Sequence of chain 1.A:
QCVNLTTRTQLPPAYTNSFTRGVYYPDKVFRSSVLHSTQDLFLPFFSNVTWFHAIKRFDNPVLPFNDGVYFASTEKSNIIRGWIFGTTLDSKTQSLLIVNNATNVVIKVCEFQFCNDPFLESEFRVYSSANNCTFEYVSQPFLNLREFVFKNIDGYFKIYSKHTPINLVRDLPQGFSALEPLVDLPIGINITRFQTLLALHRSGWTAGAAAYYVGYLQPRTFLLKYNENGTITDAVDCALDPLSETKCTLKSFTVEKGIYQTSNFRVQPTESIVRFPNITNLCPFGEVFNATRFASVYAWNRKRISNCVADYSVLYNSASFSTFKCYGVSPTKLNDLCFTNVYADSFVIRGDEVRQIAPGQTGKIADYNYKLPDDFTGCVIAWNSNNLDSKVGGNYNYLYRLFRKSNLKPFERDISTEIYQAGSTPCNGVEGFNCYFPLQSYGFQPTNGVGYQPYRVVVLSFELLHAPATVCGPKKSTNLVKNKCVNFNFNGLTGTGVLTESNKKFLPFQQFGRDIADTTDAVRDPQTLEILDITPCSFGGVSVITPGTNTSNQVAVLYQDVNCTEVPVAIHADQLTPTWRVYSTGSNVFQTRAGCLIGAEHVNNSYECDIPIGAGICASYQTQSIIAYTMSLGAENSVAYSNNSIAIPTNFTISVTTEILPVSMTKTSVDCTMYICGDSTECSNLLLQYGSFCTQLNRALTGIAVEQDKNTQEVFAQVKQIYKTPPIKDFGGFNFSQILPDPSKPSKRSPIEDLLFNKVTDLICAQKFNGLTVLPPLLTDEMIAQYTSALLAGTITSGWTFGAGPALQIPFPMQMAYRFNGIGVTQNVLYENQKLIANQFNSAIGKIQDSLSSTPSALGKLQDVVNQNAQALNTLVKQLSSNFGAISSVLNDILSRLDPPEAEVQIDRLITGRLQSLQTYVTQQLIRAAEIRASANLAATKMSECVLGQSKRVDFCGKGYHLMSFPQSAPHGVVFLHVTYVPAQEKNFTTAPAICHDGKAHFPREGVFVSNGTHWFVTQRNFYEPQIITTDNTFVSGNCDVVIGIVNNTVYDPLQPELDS

This protein binds this small molecule.
Small molecule (SMILES): CC(=O)N[C@@H]1[C@@H](O)[C@H](O)[C@@H](CO)O[C@H]1O

Binding-site contacts:
Ligand atom C1 contacts residue ASN616 of chain 1.A at 1.4 Å.
Ligand atom C7 contacts residue ASN616 of chain 1.A at 3.9 Å.
Ligand atom C5 contacts residue ASN616 of chain 1.A at 3.7 Å.
Ligand atom O5 contacts residue ASN616 of chain 1.A at 2.4 Å (h-bond).
Ligand atom C3 contacts residue ASN616 of chain 1.A at 3.8 Å.
Ligand atom O6 contacts residue THR618 of chain 1.A at 3.2 Å.
Ligand atom O7 contacts residue ASN616 of chain 1.A at 4.5 Å.
Ligand atom N2 contacts residue ASN616 of chain 1.A at 2.9 Å (h-bond).
Ligand atom C6 contacts residue ASN616 of chain 1.A at 4.3 Å.
Ligand atom O5 contacts residue GLN644 of chain 1.A at 4.4 Å.
Ligand atom O5 contacts residue THR618 of chain 1.A at 4.2 Å.
Ligand atom C6 contacts residue THR618 of chain 1.A at 4.4 Å.
Ligand atom O6 contacts residue ASN616 of chain 1.A at 4.2 Å.
Ligand atom C2 contacts residue ASN616 of chain 1.A at 2.5 Å.
Ligand atom C4 contacts residue ASN616 of chain 1.A at 4.2 Å.